A protein and the small-molecule ligand that binds it are described below.
Small molecule (SMILES): O=C(O)CCC(=O)C(=O)O

Sequence of chain 1.A:
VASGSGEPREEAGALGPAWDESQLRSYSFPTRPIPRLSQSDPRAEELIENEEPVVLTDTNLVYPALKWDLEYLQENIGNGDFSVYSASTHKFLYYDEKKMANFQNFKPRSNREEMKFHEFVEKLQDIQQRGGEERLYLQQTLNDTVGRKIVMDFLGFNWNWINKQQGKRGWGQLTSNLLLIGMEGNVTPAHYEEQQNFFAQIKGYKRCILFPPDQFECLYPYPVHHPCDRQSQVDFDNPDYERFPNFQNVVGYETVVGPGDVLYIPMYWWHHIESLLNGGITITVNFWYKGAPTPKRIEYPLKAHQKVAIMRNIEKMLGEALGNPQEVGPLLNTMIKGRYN

Binding-site contacts:
Ligand atom C4 contacts residue THR199 of chain 1.A at 3.7 Å.
Ligand atom C3 contacts residue PHE210 of chain 1.A at 3.6 Å (hydrophobic).
Ligand atom C1 contacts residue GLU204 of chain 1.A at 3.8 Å.
Ligand atom O3 contacts residue LEU191 of chain 1.A at 3.6 Å.
Ligand atom C5 contacts residue THR199 of chain 1.A at 3.4 Å.
Ligand atom C4 contacts residue LEU191 of chain 1.A at 3.7 Å (hydrophobic).
Ligand atom O3 contacts residue ILE284 of chain 1.A at 3.5 Å.
Ligand atom O1 contacts residue PHE210 of chain 1.A at 3.6 Å.
Ligand atom C5 contacts residue LEU191 of chain 1.A at 3.8 Å (hydrophobic).
Ligand atom O1 contacts residue ASN208 of chain 1.A at 3.0 Å (h-bond).
Ligand atom C1 contacts residue TRP299 of chain 1.A at 3.9 Å (hydrophobic).
Ligand atom C4 contacts residue PEG1 of chain 1.C at 4.0 Å.
Ligand atom C1 contacts residue FE21 of chain 1.D at 2.6 Å.
Ligand atom O5 contacts residue GLU204 of chain 1.A at 4.0 Å.
Ligand atom O5 contacts residue FE21 of chain 1.D at 2.1 Å.
Ligand atom C5 contacts residue ILE284 of chain 1.A at 3.6 Å (hydrophobic).
Ligand atom C1 contacts residue ASN297 of chain 1.A at 3.7 Å.
Ligand atom O2 contacts residue HIS282 of chain 1.A at 3.2 Å (h-bond).
Ligand atom O5 contacts residue PEG1 of chain 1.C at 3.8 Å.
Ligand atom C1 contacts residue HIS282 of chain 1.A at 3.9 Å.
Ligand atom C3 contacts residue ILE284 of chain 1.A at 3.6 Å (hydrophobic).
Ligand atom O2 contacts residue FE21 of chain 1.D at 1.9 Å.
Ligand atom O1 contacts residue FE21 of chain 1.D at 3.8 Å.
Ligand atom O4 contacts residue THR199 of chain 1.A at 2.4 Å (h-bond).
Ligand atom O5 contacts residue HIS202 of chain 1.A at 3.0 Å (h-bond).
Ligand atom O3 contacts residue PHE210 of chain 1.A at 3.7 Å.
Ligand atom O2 contacts residue GLU204 of chain 1.A at 2.5 Å (salt-bridge).
Ligand atom C2 contacts residue FE21 of chain 1.D at 2.7 Å.
Ligand atom C2 contacts residue HIS282 of chain 1.A at 4.0 Å.
Ligand atom O2 contacts residue ASN208 of chain 1.A at 3.4 Å (h-bond).
Ligand atom C1 contacts residue ASN208 of chain 1.A at 3.5 Å.
Ligand atom O5 contacts residue HIS282 of chain 1.A at 3.5 Å (h-bond).
Ligand atom C5 contacts residue LYS217 of chain 1.A at 3.9 Å.
Ligand atom O4 contacts residue ILE284 of chain 1.A at 3.6 Å.
Ligand atom O3 contacts residue LYS217 of chain 1.A at 2.8 Å (salt-bridge).
Ligand atom O2 contacts residue TRP299 of chain 1.A at 3.3 Å.
Ligand atom C5 contacts residue TYR148 of chain 1.A at 3.3 Å (hydrophobic).
Ligand atom O4 contacts residue TYR148 of chain 1.A at 2.8 Å (h-bond).
Ligand atom O1 contacts residue ASN297 of chain 1.A at 2.8 Å (h-bond).
Ligand atom O3 contacts residue TYR148 of chain 1.A at 3.2 Å (h-bond).